This small molecule binds to this protein.
Small molecule (SMILES): CC(=O)N[C@@H]1[C@@H](O)[C@H](O)[C@@H](CO)O[C@H]1O

Binding-site contacts:
Ligand atom C3 contacts residue ASN61 of chain 1.B at 3.8 Å.
Ligand atom C4 contacts residue ASN61 of chain 1.B at 4.2 Å.
Ligand atom O7 contacts residue NAG1 of chain 1.TA at 3.7 Å.
Ligand atom C1 contacts residue ASN61 of chain 1.B at 1.4 Å.
Ligand atom C7 contacts residue NAG1 of chain 1.TA at 4.5 Å.
Ligand atom O5 contacts residue ASN61 of chain 1.B at 2.3 Å (h-bond).
Ligand atom C8 contacts residue NAG1 of chain 1.TA at 4.4 Å.
Ligand atom C7 contacts residue ASN61 of chain 1.B at 3.4 Å.
Ligand atom C5 contacts residue ASN61 of chain 1.B at 3.6 Å.
Ligand atom C2 contacts residue ASN61 of chain 1.B at 2.5 Å.
Ligand atom O7 contacts residue ASN61 of chain 1.B at 3.5 Å (h-bond).
Ligand atom N2 contacts residue ASN61 of chain 1.B at 3.0 Å (h-bond).

Sequence of chain 1.B:
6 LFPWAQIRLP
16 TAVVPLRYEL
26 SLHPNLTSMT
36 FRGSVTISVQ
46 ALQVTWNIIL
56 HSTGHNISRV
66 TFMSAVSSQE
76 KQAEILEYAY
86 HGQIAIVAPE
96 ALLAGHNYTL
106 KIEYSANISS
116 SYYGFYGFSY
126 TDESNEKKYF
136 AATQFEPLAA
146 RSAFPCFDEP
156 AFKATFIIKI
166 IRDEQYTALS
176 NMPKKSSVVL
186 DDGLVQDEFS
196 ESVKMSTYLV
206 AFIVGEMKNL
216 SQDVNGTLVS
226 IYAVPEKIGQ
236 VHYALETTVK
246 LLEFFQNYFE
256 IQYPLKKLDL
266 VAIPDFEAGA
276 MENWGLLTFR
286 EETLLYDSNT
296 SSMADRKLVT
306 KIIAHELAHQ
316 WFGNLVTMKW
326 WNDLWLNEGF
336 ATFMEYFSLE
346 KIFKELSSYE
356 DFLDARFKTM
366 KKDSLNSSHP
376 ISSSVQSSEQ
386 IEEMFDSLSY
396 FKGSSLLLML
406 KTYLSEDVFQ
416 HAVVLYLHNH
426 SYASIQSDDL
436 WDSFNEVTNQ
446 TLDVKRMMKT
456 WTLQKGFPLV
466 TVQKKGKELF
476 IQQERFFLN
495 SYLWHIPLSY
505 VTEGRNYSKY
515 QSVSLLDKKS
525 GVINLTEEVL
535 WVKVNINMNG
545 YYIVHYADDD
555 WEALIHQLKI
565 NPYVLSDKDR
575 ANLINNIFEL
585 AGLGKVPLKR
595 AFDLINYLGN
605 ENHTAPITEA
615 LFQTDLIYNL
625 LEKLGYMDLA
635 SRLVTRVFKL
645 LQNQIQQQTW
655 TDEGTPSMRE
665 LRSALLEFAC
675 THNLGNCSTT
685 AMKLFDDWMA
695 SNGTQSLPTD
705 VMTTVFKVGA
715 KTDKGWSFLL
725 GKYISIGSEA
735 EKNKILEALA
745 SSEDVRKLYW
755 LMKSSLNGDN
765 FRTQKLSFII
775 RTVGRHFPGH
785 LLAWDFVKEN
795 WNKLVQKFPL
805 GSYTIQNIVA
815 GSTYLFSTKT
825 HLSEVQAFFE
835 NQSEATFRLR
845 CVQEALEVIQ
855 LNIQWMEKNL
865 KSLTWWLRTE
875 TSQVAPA